A small-molecule ligand and the protein it binds are described below.
Small molecule (SMILES): CC(=O)N[C@@H]1[C@@H](O)[C@H](O)[C@@H](CO)O[C@H]1O

Binding-site contacts:
Ligand atom O7 contacts residue ASN463 of chain 1.A at 3.1 Å (h-bond).
Ligand atom C5 contacts residue ASN463 of chain 1.A at 3.6 Å.
Ligand atom O7 contacts residue ALA460 of chain 1.A at 4.4 Å.
Ligand atom C7 contacts residue GLN434 of chain 1.A at 3.7 Å.
Ligand atom N2 contacts residue GLU459 of chain 1.A at 4.3 Å.
Ligand atom C8 contacts residue SER438 of chain 1.A at 3.5 Å.
Ligand atom O7 contacts residue GLN434 of chain 1.A at 2.6 Å (h-bond).
Ligand atom C7 contacts residue ALA460 of chain 1.A at 4.4 Å (hydrophobic).
Ligand atom C4 contacts residue ASN463 of chain 1.A at 4.1 Å.
Ligand atom C2 contacts residue ASN463 of chain 1.A at 2.4 Å.
Ligand atom C7 contacts residue ASN463 of chain 1.A at 3.3 Å.
Ligand atom C8 contacts residue HIS456 of chain 1.A at 4.2 Å.
Ligand atom C3 contacts residue ASN463 of chain 1.A at 3.8 Å.
Ligand atom C8 contacts residue GLU459 of chain 1.A at 3.8 Å.
Ligand atom C8 contacts residue GLN434 of chain 1.A at 4.1 Å.
Ligand atom C8 contacts residue ALA460 of chain 1.A at 3.7 Å (hydrophobic).
Ligand atom O5 contacts residue ASN463 of chain 1.A at 2.3 Å (h-bond).
Ligand atom C8 contacts residue ASN463 of chain 1.A at 4.5 Å.
Ligand atom N2 contacts residue ASN463 of chain 1.A at 3.0 Å (h-bond).
Ligand atom C1 contacts residue ASN463 of chain 1.A at 1.4 Å.
Ligand atom C7 contacts residue GLU459 of chain 1.A at 4.4 Å.

Sequence of chain 1.A:
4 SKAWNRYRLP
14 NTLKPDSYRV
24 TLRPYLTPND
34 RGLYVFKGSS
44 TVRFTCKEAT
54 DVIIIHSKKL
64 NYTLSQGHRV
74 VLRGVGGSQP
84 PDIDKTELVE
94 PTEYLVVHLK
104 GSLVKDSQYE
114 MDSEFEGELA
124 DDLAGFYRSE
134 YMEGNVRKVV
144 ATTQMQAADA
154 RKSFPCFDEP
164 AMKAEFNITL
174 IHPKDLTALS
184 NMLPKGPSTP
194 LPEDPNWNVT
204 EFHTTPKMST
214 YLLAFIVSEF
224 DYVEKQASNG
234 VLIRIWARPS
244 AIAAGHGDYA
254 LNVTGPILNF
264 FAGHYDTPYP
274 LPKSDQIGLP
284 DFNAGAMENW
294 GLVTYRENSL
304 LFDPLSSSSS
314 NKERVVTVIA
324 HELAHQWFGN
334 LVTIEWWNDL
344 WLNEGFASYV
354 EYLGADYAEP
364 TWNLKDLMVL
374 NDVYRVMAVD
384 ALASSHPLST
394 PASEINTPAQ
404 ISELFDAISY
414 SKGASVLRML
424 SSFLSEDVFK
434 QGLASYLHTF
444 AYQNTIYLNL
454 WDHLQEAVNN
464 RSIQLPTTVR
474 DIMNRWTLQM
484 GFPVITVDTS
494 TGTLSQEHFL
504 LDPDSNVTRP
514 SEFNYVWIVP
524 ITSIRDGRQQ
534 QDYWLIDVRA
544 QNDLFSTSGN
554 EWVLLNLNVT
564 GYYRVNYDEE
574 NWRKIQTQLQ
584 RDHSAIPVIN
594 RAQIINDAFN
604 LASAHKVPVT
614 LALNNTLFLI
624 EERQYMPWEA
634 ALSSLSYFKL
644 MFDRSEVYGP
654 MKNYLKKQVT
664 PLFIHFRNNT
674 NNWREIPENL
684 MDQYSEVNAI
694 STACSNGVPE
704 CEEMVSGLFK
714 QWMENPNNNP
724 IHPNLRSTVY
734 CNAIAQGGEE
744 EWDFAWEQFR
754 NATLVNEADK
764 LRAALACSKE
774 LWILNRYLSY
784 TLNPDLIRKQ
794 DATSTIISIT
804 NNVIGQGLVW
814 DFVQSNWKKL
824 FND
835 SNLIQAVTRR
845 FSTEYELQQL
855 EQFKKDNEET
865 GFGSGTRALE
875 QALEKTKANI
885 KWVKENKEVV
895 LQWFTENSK